A protein and the small-molecule ligand that binds it are described below.
Small molecule (SMILES): CC(=O)N[C@@H]1[C@@H](O)[C@H](O)[C@@H](CO)O[C@H]1O

Sequence of chain 1.A:
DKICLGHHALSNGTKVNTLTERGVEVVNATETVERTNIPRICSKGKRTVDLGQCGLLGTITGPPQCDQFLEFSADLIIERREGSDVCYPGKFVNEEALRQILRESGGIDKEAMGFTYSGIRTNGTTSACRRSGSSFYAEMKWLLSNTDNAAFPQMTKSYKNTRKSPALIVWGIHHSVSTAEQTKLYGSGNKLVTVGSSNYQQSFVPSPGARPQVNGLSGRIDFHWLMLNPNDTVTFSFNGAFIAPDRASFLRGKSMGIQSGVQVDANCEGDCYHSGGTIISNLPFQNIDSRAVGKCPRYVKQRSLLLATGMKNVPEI

Binding-site contacts:
Ligand atom C2 contacts residue ASN231 of chain 1.A at 2.5 Å.
Ligand atom N2 contacts residue ASN231 of chain 1.A at 2.9 Å (h-bond).
Ligand atom C5 contacts residue ASN231 of chain 1.A at 3.6 Å.
Ligand atom O7 contacts residue ASN231 of chain 1.A at 3.7 Å.
Ligand atom C1 contacts residue ASN231 of chain 1.A at 1.4 Å.
Ligand atom C4 contacts residue ASN231 of chain 1.A at 4.3 Å.
Ligand atom O5 contacts residue ASN231 of chain 1.A at 2.4 Å (h-bond).
Ligand atom C3 contacts residue ASN231 of chain 1.A at 3.8 Å.
Ligand atom C7 contacts residue ASN231 of chain 1.A at 3.4 Å.
Ligand atom C8 contacts residue ASN231 of chain 1.A at 4.5 Å.